This small molecule binds to this protein.
Small molecule (SMILES): OC[C@H]1O[C@H](O)[C@@H](O)[C@@H](O)[C@@H]1O

Binding-site contacts:
Ligand atom O4 contacts residue BMA3 of chain 1.BA at 4.0 Å.
Ligand atom C3 contacts residue BMA3 of chain 1.BA at 3.2 Å.
Ligand atom C5 contacts residue BMA3 of chain 1.BA at 3.2 Å.
Ligand atom C6 contacts residue ASP516 of chain 1.B at 4.5 Å.
Ligand atom O5 contacts residue BMA3 of chain 1.BA at 3.7 Å.
Ligand atom O6 contacts residue MAN4 of chain 1.BA at 3.9 Å.
Ligand atom O4 contacts residue MAN4 of chain 1.BA at 4.3 Å.
Ligand atom O3 contacts residue BMA3 of chain 1.BA at 4.4 Å.
Ligand atom O6 contacts residue BMA3 of chain 1.BA at 3.6 Å (h-bond).
Ligand atom C6 contacts residue BMA3 of chain 1.BA at 4.4 Å.
Ligand atom C2 contacts residue BMA3 of chain 1.BA at 3.7 Å.
Ligand atom C1 contacts residue BMA3 of chain 1.BA at 3.2 Å.
Ligand atom C4 contacts residue BMA3 of chain 1.BA at 3.7 Å.

Sequence of chain 1.B:
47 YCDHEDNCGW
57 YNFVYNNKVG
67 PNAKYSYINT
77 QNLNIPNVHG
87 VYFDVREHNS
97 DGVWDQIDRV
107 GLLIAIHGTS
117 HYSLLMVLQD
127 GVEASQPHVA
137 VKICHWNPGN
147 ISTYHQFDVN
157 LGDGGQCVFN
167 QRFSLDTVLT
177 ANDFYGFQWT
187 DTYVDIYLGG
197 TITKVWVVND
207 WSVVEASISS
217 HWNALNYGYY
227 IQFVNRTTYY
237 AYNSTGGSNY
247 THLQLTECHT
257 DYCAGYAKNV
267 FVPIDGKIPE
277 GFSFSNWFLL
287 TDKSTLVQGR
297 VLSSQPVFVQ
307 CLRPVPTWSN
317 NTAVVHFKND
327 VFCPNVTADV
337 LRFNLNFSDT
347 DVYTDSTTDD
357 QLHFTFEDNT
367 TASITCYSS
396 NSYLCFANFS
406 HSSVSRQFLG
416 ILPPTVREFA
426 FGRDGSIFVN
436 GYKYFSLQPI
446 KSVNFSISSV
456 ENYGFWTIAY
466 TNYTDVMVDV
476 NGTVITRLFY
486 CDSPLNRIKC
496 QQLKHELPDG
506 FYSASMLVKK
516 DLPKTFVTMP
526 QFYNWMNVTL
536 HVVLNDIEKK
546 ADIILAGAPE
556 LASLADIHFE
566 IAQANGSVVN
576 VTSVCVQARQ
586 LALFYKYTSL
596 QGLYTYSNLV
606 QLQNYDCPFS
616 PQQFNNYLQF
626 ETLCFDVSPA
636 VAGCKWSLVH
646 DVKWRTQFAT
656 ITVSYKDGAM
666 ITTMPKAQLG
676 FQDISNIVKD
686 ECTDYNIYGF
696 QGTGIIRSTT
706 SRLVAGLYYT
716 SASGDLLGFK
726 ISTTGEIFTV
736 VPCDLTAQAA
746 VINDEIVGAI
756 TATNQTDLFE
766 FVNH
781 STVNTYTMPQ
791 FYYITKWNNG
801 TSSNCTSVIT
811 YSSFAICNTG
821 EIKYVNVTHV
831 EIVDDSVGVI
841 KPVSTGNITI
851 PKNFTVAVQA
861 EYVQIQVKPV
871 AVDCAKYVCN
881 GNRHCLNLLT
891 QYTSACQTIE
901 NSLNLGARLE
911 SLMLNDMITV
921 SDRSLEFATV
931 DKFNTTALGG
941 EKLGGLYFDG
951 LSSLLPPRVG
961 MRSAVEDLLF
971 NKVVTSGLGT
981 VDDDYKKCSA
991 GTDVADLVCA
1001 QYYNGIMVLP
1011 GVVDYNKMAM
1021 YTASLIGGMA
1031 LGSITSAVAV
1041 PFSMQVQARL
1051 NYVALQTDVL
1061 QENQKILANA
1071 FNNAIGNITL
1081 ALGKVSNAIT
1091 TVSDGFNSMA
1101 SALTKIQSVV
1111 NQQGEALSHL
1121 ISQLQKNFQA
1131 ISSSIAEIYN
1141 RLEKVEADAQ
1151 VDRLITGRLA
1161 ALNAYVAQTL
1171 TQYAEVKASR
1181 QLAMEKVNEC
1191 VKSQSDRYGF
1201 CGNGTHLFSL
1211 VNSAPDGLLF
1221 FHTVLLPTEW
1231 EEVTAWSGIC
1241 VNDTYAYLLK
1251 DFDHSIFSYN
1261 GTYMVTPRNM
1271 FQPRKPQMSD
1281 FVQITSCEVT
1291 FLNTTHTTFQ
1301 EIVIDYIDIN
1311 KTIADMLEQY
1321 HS